Binding-site contacts:
Ligand atom O5 contacts residue ASN246 of chain 1.D at 2.3 Å (h-bond).
Ligand atom C1 contacts residue ASN246 of chain 1.D at 1.4 Å.
Ligand atom C8 contacts residue ASN246 of chain 1.D at 4.0 Å.
Ligand atom C3 contacts residue ASN246 of chain 1.D at 3.7 Å.
Ligand atom N2 contacts residue ASN246 of chain 1.D at 2.8 Å (h-bond).
Ligand atom C7 contacts residue THR248 of chain 1.D at 4.5 Å.
Ligand atom O6 contacts residue ASN246 of chain 1.D at 4.5 Å.
Ligand atom C7 contacts residue ASN246 of chain 1.D at 3.2 Å.
Ligand atom O7 contacts residue ASN246 of chain 1.D at 3.1 Å (h-bond).
Ligand atom C4 contacts residue ASN246 of chain 1.D at 4.1 Å.
Ligand atom C2 contacts residue ASN246 of chain 1.D at 2.3 Å.
Ligand atom O7 contacts residue THR248 of chain 1.D at 3.5 Å (h-bond).
Ligand atom C5 contacts residue ASN246 of chain 1.D at 3.6 Å.

The small molecule below binds the protein below.
Small molecule (SMILES): CC(=O)N[C@@H]1[C@@H](O)[C@H](O)[C@@H](CO)O[C@H]1O

Sequence of chain 1.D:
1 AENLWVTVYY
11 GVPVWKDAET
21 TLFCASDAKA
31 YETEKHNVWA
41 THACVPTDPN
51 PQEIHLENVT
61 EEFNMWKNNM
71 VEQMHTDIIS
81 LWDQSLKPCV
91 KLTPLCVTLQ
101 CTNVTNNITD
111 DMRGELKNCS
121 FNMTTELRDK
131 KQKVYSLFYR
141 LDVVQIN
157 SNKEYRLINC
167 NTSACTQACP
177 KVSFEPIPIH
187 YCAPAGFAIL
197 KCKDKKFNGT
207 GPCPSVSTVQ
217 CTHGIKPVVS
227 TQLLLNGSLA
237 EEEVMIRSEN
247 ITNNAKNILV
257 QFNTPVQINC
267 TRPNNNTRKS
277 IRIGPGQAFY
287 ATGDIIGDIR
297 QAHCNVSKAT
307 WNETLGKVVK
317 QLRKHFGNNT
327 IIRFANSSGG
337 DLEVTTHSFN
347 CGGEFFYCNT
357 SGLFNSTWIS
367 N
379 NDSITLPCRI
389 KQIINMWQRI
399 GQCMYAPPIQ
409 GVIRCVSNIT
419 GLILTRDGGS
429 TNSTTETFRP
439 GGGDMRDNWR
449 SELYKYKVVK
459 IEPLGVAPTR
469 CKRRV